Sequence of chain 12.A:
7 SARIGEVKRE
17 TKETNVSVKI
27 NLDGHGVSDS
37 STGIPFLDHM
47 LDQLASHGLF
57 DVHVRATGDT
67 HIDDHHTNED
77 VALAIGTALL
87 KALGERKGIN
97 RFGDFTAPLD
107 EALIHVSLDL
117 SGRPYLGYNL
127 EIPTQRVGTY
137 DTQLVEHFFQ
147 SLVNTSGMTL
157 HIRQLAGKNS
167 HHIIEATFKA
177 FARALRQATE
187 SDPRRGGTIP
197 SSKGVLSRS

Binding-site contacts:
Ligand atom O13 contacts residue HIS72 of chain 16.A at 3.2 Å (h-bond).
Ligand atom P9 contacts residue SER197 of chain 3.A at 3.7 Å.
Ligand atom O13 contacts residue MN1 of chain 3.C at 2.3 Å.
Ligand atom C7 contacts residue MN1 of chain 3.C at 3.3 Å.
Ligand atom C8 contacts residue SER198 of chain 3.A at 3.8 Å.
Ligand atom C5 contacts residue HIS72 of chain 16.A at 3.8 Å.
Ligand atom N2 contacts residue MN1 of chain 3.C at 3.4 Å.
Ligand atom N1 contacts residue MN1 of chain 3.C at 2.3 Å.
Ligand atom C6 contacts residue GLU19 of chain 16.A at 3.5 Å.
Ligand atom C8 contacts residue GLU19 of chain 16.A at 3.6 Å.
Ligand atom N1 contacts residue GLU171 of chain 12.A at 3.3 Å (salt-bridge).
Ligand atom N1 contacts residue HIS167 of chain 12.A at 3.3 Å (h-bond).
Ligand atom O13 contacts residue HIS45 of chain 12.A at 3.1 Å (h-bond).
Ligand atom O12 contacts residue ARG119 of chain 3.A at 2.8 Å (salt-bridge).
Ligand atom C8 contacts residue GLU171 of chain 12.A at 3.6 Å.
Ligand atom N4 contacts residue HIS71 of chain 16.A at 3.0 Å (h-bond).
Ligand atom C5 contacts residue HIS71 of chain 16.A at 3.2 Å.
Ligand atom O11 contacts residue LYS175 of chain 12.A at 2.7 Å (salt-bridge).
Ligand atom O11 contacts residue ARG97 of chain 3.A at 2.9 Å (salt-bridge).
Ligand atom O10 contacts residue ARG97 of chain 3.A at 2.8 Å (salt-bridge).
Ligand atom C3 contacts residue MN1 of chain 3.B at 3.2 Å.
Ligand atom N4 contacts residue HIS168 of chain 12.A at 3.4 Å (h-bond).
Ligand atom N4 contacts residue MN1 of chain 3.B at 2.2 Å.
Ligand atom O13 contacts residue GLU171 of chain 12.A at 3.2 Å (salt-bridge).
Ligand atom C5 contacts residue HIS167 of chain 12.A at 3.4 Å.
Ligand atom C5 contacts residue HIS168 of chain 12.A at 3.8 Å.
Ligand atom O10 contacts residue SER197 of chain 3.A at 2.6 Å (h-bond).
Ligand atom C7 contacts residue GLU171 of chain 12.A at 3.1 Å.
Ligand atom C7 contacts residue GLU19 of chain 16.A at 3.5 Å.
Ligand atom N1 contacts residue HIS72 of chain 16.A at 3.1 Å (h-bond).
Ligand atom C5 contacts residue MN1 of chain 3.C at 3.3 Å.
Ligand atom O11 contacts residue ARG119 of chain 3.A at 3.0 Å (salt-bridge).
Ligand atom N2 contacts residue HIS72 of chain 16.A at 3.7 Å.
Ligand atom O12 contacts residue LYS199 of chain 3.A at 2.7 Å (salt-bridge).
Ligand atom O13 contacts residue GLU19 of chain 16.A at 2.8 Å (salt-bridge).
Ligand atom C6 contacts residue MN1 of chain 3.C at 3.7 Å.
Ligand atom P9 contacts residue ARG97 of chain 3.A at 3.7 Å.
Ligand atom C5 contacts residue MN1 of chain 3.B at 3.3 Å.
Ligand atom C3 contacts residue GLU75 of chain 16.A at 3.2 Å.
Ligand atom N4 contacts residue GLU75 of chain 16.A at 3.0 Å (salt-bridge).

Sequence of chain 3.A:
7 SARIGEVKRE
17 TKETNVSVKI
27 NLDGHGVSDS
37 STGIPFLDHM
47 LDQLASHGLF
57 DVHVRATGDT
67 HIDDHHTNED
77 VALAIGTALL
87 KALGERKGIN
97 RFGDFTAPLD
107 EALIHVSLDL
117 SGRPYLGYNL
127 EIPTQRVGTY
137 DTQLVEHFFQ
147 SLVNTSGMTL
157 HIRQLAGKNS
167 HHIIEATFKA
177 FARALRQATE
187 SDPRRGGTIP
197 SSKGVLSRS

The protein below binds the small molecule below.
Small molecule (SMILES): O=P(O)(O)C[C@H](O)Cn1cncn1

Sequence of chain 16.A:
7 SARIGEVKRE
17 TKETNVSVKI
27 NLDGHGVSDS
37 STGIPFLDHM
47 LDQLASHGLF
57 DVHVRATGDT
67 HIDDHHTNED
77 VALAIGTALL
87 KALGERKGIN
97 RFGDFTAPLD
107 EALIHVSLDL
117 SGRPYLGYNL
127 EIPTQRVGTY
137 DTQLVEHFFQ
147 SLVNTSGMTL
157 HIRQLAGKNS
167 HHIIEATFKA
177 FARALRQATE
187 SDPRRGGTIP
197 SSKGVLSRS